The small molecule below binds the protein below.
Small molecule (SMILES): CC(=O)N[C@@H]1[C@@H](O)[C@H](O)[C@@H](CO)O[C@H]1O

Binding-site contacts:
Ligand atom C6 contacts residue SER284 of chain 4.K at 3.4 Å.
Ligand atom O6 contacts residue SER284 of chain 4.K at 2.9 Å (h-bond).
Ligand atom O6 contacts residue ASN318 of chain 4.K at 3.0 Å (h-bond).
Ligand atom O4 contacts residue ASN318 of chain 4.K at 4.5 Å.
Ligand atom C6 contacts residue ASN318 of chain 4.K at 3.2 Å.

Sequence of chain 4.K:
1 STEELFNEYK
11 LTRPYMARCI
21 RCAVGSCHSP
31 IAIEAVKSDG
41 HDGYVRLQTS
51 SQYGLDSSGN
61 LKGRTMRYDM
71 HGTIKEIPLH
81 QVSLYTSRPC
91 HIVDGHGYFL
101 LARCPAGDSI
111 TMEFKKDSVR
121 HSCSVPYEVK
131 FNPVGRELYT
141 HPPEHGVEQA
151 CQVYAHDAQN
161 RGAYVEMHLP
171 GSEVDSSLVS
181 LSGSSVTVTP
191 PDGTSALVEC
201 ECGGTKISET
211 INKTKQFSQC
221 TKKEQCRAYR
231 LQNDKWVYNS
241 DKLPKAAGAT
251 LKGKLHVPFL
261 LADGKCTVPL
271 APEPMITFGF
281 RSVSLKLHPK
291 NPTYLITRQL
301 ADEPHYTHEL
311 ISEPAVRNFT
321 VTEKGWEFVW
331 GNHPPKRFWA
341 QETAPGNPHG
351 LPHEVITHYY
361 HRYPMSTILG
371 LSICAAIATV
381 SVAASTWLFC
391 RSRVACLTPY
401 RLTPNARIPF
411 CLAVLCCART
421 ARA